Sequence of chain 1.A:
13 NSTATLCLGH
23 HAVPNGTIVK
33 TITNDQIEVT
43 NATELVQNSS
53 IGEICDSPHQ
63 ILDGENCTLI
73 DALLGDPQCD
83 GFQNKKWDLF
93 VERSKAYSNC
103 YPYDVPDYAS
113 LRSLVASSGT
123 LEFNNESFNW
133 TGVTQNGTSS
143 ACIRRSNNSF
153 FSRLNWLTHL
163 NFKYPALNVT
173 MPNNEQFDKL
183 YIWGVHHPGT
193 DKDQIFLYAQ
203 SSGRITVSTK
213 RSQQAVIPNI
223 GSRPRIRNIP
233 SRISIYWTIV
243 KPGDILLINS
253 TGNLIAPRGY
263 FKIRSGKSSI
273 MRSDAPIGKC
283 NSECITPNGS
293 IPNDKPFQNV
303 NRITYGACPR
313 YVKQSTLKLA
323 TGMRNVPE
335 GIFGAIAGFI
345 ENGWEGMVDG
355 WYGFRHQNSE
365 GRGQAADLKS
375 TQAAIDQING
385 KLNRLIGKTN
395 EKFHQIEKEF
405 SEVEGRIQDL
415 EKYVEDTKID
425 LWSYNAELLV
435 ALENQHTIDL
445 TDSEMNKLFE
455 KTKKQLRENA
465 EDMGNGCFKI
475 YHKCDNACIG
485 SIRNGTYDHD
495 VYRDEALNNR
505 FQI

Binding-site contacts:
Ligand atom C8 contacts residue SER51 of chain 1.A at 4.5 Å.
Ligand atom O6 contacts residue ASN303 of chain 1.A at 3.6 Å.
Ligand atom C8 contacts residue ASN290 of chain 1.A at 4.3 Å.
Ligand atom C6 contacts residue GLU403 of chain 1.A at 4.5 Å.
Ligand atom C5 contacts residue ASN303 of chain 1.A at 4.0 Å.
Ligand atom O7 contacts residue ASN290 of chain 1.A at 3.2 Å (h-bond).
Ligand atom C8 contacts residue ASN50 of chain 1.A at 3.6 Å.
Ligand atom C4 contacts residue ASN290 of chain 1.A at 4.1 Å.
Ligand atom C1 contacts residue ASN303 of chain 1.A at 3.8 Å.
Ligand atom O5 contacts residue ASN303 of chain 1.A at 3.6 Å (h-bond).
Ligand atom C1 contacts residue VAL302 of chain 1.A at 3.3 Å (hydrophobic).
Ligand atom C6 contacts residue ASN303 of chain 1.A at 4.5 Å.
Ligand atom C2 contacts residue VAL302 of chain 1.A at 3.7 Å (hydrophobic).
Ligand atom O6 contacts residue GLU403 of chain 1.A at 3.4 Å (salt-bridge).
Ligand atom C5 contacts residue VAL302 of chain 1.A at 4.5 Å (hydrophobic).
Ligand atom N2 contacts residue VAL302 of chain 1.A at 3.4 Å (h-bond).
Ligand atom C7 contacts residue ASN290 of chain 1.A at 3.1 Å.
Ligand atom C2 contacts residue ASN290 of chain 1.A at 2.3 Å.
Ligand atom C3 contacts residue VAL302 of chain 1.A at 3.9 Å (hydrophobic).
Ligand atom C1 contacts residue ASN290 of chain 1.A at 1.5 Å.
Ligand atom O5 contacts residue ASN290 of chain 1.A at 2.4 Å (h-bond).
Ligand atom N2 contacts residue ASN290 of chain 1.A at 2.7 Å (h-bond).
Ligand atom C8 contacts residue VAL302 of chain 1.A at 3.9 Å (hydrophobic).
Ligand atom O5 contacts residue VAL302 of chain 1.A at 4.3 Å.
Ligand atom C7 contacts residue VAL302 of chain 1.A at 4.2 Å (hydrophobic).
Ligand atom C5 contacts residue ASN290 of chain 1.A at 3.7 Å.
Ligand atom C3 contacts residue ASN290 of chain 1.A at 3.7 Å.

This small molecule binds to this protein.
Small molecule (SMILES): CC(=O)N[C@@H]1[C@@H](O)[C@H](O)[C@@H](CO)O[C@H]1O